This protein binds this small molecule.
Small molecule (SMILES): C=CC[NH+](Cc1ccccc1C(=O)NCc1ccc(OC)cc1)Cc1ccc2c(c1C(=O)O)OC[C@H](CCC(=O)O)O2

Sequence of chain 1.A:
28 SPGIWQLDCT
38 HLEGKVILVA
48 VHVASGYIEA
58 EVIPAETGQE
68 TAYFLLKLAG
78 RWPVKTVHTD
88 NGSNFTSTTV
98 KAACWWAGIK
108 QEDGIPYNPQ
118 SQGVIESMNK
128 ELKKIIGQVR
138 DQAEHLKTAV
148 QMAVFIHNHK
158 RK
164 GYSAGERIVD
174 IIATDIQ

Binding-site contacts:
Ligand atom C8 contacts residue GLN66 of chain 1.B at 3.2 Å.
Ligand atom C7 contacts residue GLN139 of chain 1.A at 3.7 Å.
Ligand atom C22 contacts residue THR145 of chain 1.A at 3.6 Å.
Ligand atom C23 contacts residue GLU67 of chain 1.B at 3.4 Å.
Ligand atom C17 contacts residue GLN66 of chain 1.B at 3.5 Å.
Ligand atom C3 contacts residue GLN139 of chain 1.A at 3.2 Å.
Ligand atom O35 contacts residue THR145 of chain 1.A at 2.7 Å (h-bond).
Ligand atom O35 contacts residue HIS142 of chain 1.A at 2.9 Å (h-bond).
Ligand atom O36 contacts residue GLU67 of chain 1.B at 3.2 Å.
Ligand atom C22 contacts residue GLU141 of chain 1.A at 3.4 Å.
Ligand atom C11 contacts residue GLN139 of chain 1.A at 3.5 Å.
Ligand atom C6 contacts residue ALA99 of chain 1.B at 3.7 Å (hydrophobic).
Ligand atom O42 contacts residue ALA100 of chain 1.B at 3.5 Å.
Ligand atom C17 contacts residue THR145 of chain 1.A at 3.2 Å.
Ligand atom C1 contacts residue GLN139 of chain 1.A at 3.7 Å.
Ligand atom O35 contacts residue ALA140 of chain 1.A at 3.5 Å.
Ligand atom O40 contacts residue HIS142 of chain 1.A at 3.2 Å.
Ligand atom O40 contacts residue THR145 of chain 1.A at 2.8 Å (h-bond).
Ligand atom C16 contacts residue GLN66 of chain 1.B at 3.4 Å.
Ligand atom O41 contacts residue GLN66 of chain 1.B at 3.5 Å.
Ligand atom C7 contacts residue MET149 of chain 1.A at 3.6 Å (hydrophobic).
Ligand atom C2 contacts residue ALA140 of chain 1.A at 3.6 Å (hydrophobic).
Ligand atom C12 contacts residue THR145 of chain 1.A at 3.5 Å.
Ligand atom O42 contacts residue ALA69 of chain 1.B at 3.4 Å.
Ligand atom C4 contacts residue GLU141 of chain 1.A at 3.7 Å.
Ligand atom O41 contacts residue TYR70 of chain 1.B at 3.3 Å.
Ligand atom N33 contacts residue GLN139 of chain 1.A at 2.8 Å (h-bond).
Ligand atom C1 contacts residue ASP138 of chain 1.A at 3.7 Å.
Ligand atom C31 contacts residue TYR70 of chain 1.B at 3.7 Å (hydrophobic).
Ligand atom O38 contacts residue GLU141 of chain 1.A at 2.8 Å (salt-bridge).
Ligand atom C27 contacts residue GLN139 of chain 1.A at 3.6 Å.
Ligand atom O36 contacts residue GLN66 of chain 1.B at 3.5 Å.
Ligand atom C25 contacts residue GLN66 of chain 1.B at 3.7 Å.
Ligand atom C21 contacts residue GLN139 of chain 1.A at 3.6 Å.
Ligand atom C1 contacts residue ALA140 of chain 1.A at 3.5 Å (hydrophobic).
Ligand atom C24 contacts residue THR145 of chain 1.A at 3.2 Å.
Ligand atom C31 contacts residue GLU67 of chain 1.B at 3.3 Å.
Ligand atom C3 contacts residue ALA140 of chain 1.A at 3.7 Å (hydrophobic).
Ligand atom O35 contacts residue GLU141 of chain 1.A at 3.2 Å (salt-bridge).
Ligand atom C2 contacts residue GLU141 of chain 1.A at 3.4 Å.

Sequence of chain 1.B:
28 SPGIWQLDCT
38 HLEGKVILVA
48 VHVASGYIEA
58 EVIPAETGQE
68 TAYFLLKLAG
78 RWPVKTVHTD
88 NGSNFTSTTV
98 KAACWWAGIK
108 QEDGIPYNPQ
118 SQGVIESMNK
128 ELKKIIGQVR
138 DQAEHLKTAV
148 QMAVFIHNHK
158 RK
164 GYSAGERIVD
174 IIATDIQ